Binding-site contacts:
Ligand atom O4 contacts residue LYS193 of chain 4.A at 4.3 Å.
Ligand atom C1 contacts residue ASP133 of chain 4.B at 4.0 Å.
Ligand atom S1 contacts residue LYS193 of chain 4.A at 4.2 Å.
Ligand atom O5 contacts residue LYS193 of chain 4.A at 4.2 Å.
Ligand atom N2 contacts residue LYS193 of chain 4.A at 4.5 Å.
Ligand atom O6B contacts residue LYS193 of chain 4.A at 4.1 Å.
Ligand atom S2 contacts residue LYS193 of chain 4.A at 4.2 Å.
Ligand atom C2 contacts residue LYS193 of chain 4.A at 3.6 Å.
Ligand atom O3S contacts residue THR134 of chain 4.B at 3.3 Å (h-bond).
Ligand atom C3 contacts residue LYS193 of chain 4.A at 3.6 Å.
Ligand atom O4 contacts residue THR195 of chain 4.A at 3.7 Å.
Ligand atom O5S contacts residue ARG135 of chain 4.B at 3.6 Å.
Ligand atom C6 contacts residue LYS193 of chain 4.A at 4.3 Å.
Ligand atom O6 contacts residue ARG135 of chain 4.B at 3.6 Å.
Ligand atom C1 contacts residue LYS193 of chain 4.A at 4.2 Å.
Ligand atom O6 contacts residue LYS193 of chain 4.A at 3.5 Å.
Ligand atom C4 contacts residue LYS193 of chain 4.A at 3.4 Å.
Ligand atom C6 contacts residue ARG135 of chain 4.B at 3.8 Å.
Ligand atom O5S contacts residue TYR138 of chain 4.B at 4.2 Å.
Ligand atom C5 contacts residue LYS193 of chain 4.A at 4.3 Å.
Ligand atom O6S contacts residue ARG135 of chain 4.B at 3.7 Å.
Ligand atom O3S contacts residue LYS193 of chain 4.A at 3.1 Å (salt-bridge).
Ligand atom O5 contacts residue ARG135 of chain 4.B at 3.2 Å.
Ligand atom O5 contacts residue THR134 of chain 4.B at 4.2 Å.
Ligand atom C1 contacts residue LYS193 of chain 4.A at 4.5 Å.
Ligand atom O1 contacts residue THR134 of chain 4.B at 4.2 Å.
Ligand atom C6 contacts residue THR134 of chain 4.B at 3.5 Å.
Ligand atom O5 contacts residue LYS193 of chain 4.A at 3.6 Å.
Ligand atom C5 contacts residue ARG135 of chain 4.B at 4.1 Å.
Ligand atom S2 contacts residue ARG135 of chain 4.B at 4.0 Å.
Ligand atom C1 contacts residue ARG135 of chain 4.B at 4.2 Å.
Ligand atom C5 contacts residue THR134 of chain 4.B at 3.9 Å.
Ligand atom O6S contacts residue LYS193 of chain 4.A at 3.4 Å.
Ligand atom O3 contacts residue LYS193 of chain 4.A at 2.8 Å (salt-bridge).
Ligand atom O1 contacts residue ASP133 of chain 4.B at 4.1 Å.

Sequence of chain 4.A:
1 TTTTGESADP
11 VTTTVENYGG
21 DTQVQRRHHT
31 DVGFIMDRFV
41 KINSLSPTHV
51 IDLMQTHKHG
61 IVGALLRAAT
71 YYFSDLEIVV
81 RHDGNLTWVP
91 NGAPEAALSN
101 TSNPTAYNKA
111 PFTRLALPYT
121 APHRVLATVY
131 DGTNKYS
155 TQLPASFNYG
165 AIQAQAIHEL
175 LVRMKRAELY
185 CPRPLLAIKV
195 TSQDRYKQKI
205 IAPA

The small molecule below binds the protein below.
Small molecule (SMILES): O=C(O)[C@@H]1O[C@@H](O[C@H]2[C@H](O)[C@@H](NS(=O)(=O)O)[C@@H](O)O[C@@H]2COS(=O)(=O)O)[C@H](OS(=O)(=O)O)[C@@H](O)[C@@H]1O[C@H]1O[C@H](COS(=O)(=O)O)[C@@H](O)[C@H](O)[C@H]1NS(=O)(=O)O

Sequence of chain 4.B:
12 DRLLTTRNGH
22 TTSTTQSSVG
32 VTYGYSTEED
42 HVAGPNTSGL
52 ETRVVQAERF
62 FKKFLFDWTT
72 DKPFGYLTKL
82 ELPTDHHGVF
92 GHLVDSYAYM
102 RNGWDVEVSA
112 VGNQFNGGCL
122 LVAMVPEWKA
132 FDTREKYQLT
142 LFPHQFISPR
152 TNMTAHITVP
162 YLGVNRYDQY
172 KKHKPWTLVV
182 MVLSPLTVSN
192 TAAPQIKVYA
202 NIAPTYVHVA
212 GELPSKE